Sequence of chain 5.A:
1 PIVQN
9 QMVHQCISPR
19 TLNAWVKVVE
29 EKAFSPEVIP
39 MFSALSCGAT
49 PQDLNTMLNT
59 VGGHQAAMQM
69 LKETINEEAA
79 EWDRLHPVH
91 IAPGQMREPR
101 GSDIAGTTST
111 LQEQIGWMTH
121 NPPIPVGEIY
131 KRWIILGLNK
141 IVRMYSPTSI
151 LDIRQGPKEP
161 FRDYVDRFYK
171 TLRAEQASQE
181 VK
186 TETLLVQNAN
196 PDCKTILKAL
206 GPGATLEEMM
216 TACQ

A small-molecule ligand and the protein it binds are described below.
Small molecule (SMILES): CC(C)[C@H](NC(=O)CNC(=O)[C@H](CO)NC(=O)[C@@H]1CCCN1C(=O)[C@@H](N)CO)C(=O)N[C@@H](Cc1ccccc1)C(=O)N[C@H](C(=O)N[C@@H](Cc1ccccc1)C(=O)NCC=O)[C@@H](C)O

Sequence of chain 3.A:
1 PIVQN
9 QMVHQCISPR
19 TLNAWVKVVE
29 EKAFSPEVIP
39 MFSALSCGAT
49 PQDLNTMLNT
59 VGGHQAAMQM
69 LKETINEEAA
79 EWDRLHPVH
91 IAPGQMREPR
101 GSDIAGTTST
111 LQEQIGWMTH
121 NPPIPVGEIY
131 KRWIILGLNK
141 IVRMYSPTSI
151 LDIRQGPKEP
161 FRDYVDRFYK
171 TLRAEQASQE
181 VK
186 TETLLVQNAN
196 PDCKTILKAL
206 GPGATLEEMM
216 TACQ

Binding-site contacts:
Ligand atom CD1 contacts residue ASN57 of chain 5.A at 3.6 Å.
Ligand atom N contacts residue GLN176 of chain 3.A at 3.2 Å (h-bond).
Ligand atom CA contacts residue ASN57 of chain 5.A at 3.8 Å.
Ligand atom C contacts residue THR107 of chain 5.A at 3.7 Å.
Ligand atom N contacts residue ARG143 of chain 3.A at 3.5 Å (salt-bridge).
Ligand atom CD2 contacts residue LEU56 of chain 5.A at 3.6 Å (hydrophobic).
Ligand atom CA contacts residue GLN176 of chain 3.A at 3.1 Å.
Ligand atom CA contacts residue ASN57 of chain 5.A at 3.8 Å.
Ligand atom CA contacts residue GLY106 of chain 5.A at 3.5 Å.
Ligand atom CB contacts residue ALA177 of chain 3.A at 3.3 Å (hydrophobic).
Ligand atom N contacts residue ASN57 of chain 5.A at 2.9 Å (h-bond).
Ligand atom CG2 contacts residue PRO34 of chain 3.A at 3.2 Å (hydrophobic).
Ligand atom CE2 contacts residue LEU56 of chain 5.A at 3.8 Å (hydrophobic).
Ligand atom CG1 contacts residue ARG173 of chain 3.A at 3.7 Å.
Ligand atom C contacts residue GLN176 of chain 3.A at 3.6 Å.
Ligand atom CA contacts residue ARG143 of chain 3.A at 3.7 Å.
Ligand atom CD2 contacts residue ASN57 of chain 5.A at 3.3 Å.
Ligand atom N contacts residue GLN176 of chain 3.A at 3.0 Å (h-bond).
Ligand atom CD contacts residue ARG143 of chain 3.A at 3.6 Å.
Ligand atom CB contacts residue GLN176 of chain 3.A at 3.8 Å.
Ligand atom OG contacts residue ALA177 of chain 3.A at 2.7 Å (h-bond).
Ligand atom N contacts residue ASN57 of chain 5.A at 3.2 Å (h-bond).
Ligand atom C contacts residue ASN53 of chain 5.A at 3.7 Å.
Ligand atom CA contacts residue ASN53 of chain 5.A at 3.1 Å.
Ligand atom CB contacts residue GLN176 of chain 3.A at 3.5 Å.
Ligand atom C contacts residue ASN57 of chain 5.A at 3.7 Å.
Ligand atom N contacts residue ASN53 of chain 5.A at 3.5 Å (h-bond).
Ligand atom CA contacts residue ASN139 of chain 3.A at 3.6 Å.
Ligand atom CE2 contacts residue ILE37 of chain 3.A at 3.8 Å (hydrophobic).
Ligand atom O contacts residue ASN57 of chain 5.A at 2.9 Å (h-bond).
Ligand atom O contacts residue GLN176 of chain 3.A at 3.7 Å.
Ligand atom C contacts residue GLY106 of chain 5.A at 3.7 Å.
Ligand atom CG1 contacts residue GLN176 of chain 3.A at 3.6 Å.
Ligand atom CZ contacts residue MET66 of chain 5.A at 3.3 Å (hydrophobic).
Ligand atom CA contacts residue THR107 of chain 5.A at 3.7 Å.
Ligand atom O contacts residue ARG173 of chain 3.A at 3.1 Å (salt-bridge).
Ligand atom OG contacts residue GLN176 of chain 3.A at 3.2 Å (h-bond).
Ligand atom OG1 contacts residue ARG173 of chain 3.A at 3.6 Å.
Ligand atom CB contacts residue ASN53 of chain 5.A at 3.2 Å.
Ligand atom CB contacts residue ASN57 of chain 5.A at 3.6 Å.